A small-molecule ligand and the protein it binds are described below.
Small molecule (SMILES): Nc1ncnc2c1ncn2[C@@H]1O[C@H](CO[P](=O)(O)O[P](=O)(O)CP(=O)(O)O)[C@@H](O)[C@H]1O

Sequence of chain 1.F:
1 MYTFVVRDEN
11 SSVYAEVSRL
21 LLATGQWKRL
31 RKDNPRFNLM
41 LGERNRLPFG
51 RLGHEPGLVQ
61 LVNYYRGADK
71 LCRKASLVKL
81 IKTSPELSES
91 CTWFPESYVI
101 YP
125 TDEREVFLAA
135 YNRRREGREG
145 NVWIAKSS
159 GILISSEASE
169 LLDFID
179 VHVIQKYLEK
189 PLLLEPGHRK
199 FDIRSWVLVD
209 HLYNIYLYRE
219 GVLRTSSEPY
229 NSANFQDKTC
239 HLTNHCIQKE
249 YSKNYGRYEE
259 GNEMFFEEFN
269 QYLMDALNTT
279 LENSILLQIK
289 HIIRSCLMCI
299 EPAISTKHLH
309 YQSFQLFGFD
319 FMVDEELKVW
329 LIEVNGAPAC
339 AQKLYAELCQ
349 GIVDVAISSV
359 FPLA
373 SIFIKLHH

Binding-site contacts:
Ligand atom O3G contacts residue MG1 of chain 1.X at 2.4 Å.
Ligand atom N6 contacts residue GLN183 of chain 1.F at 2.9 Å (h-bond).
Ligand atom N7 contacts residue GLN183 of chain 1.F at 3.3 Å (h-bond).
Ligand atom C2 contacts residue TYR185 of chain 1.F at 3.6 Å (hydrophobic).
Ligand atom N1 contacts residue TYR185 of chain 1.F at 3.6 Å.
Ligand atom N3 contacts residue TYR185 of chain 1.F at 3.6 Å.
Ligand atom O1G contacts residue ARG202 of chain 1.F at 3.3 Å (salt-bridge).
Ligand atom N6 contacts residue LYS184 of chain 1.F at 3.1 Å (salt-bridge).
Ligand atom C8 contacts residue LYS150 of chain 1.F at 3.7 Å.
Ligand atom C2 contacts residue LYS198 of chain 1.F at 3.3 Å.
Ligand atom O1G contacts residue ARG222 of chain 1.F at 3.0 Å (salt-bridge).
Ligand atom O1G contacts residue ASP318 of chain 1.F at 3.5 Å (salt-bridge).
Ligand atom O3G contacts residue ASN333 of chain 1.F at 2.9 Å (h-bond).
Ligand atom PG contacts residue GLU331 of chain 1.F at 3.1 Å.
Ligand atom O2G contacts residue ASP318 of chain 1.F at 2.5 Å (salt-bridge).
Ligand atom O2G contacts residue ASN333 of chain 1.F at 3.4 Å (h-bond).
Ligand atom PG contacts residue ASP318 of chain 1.F at 3.5 Å.
Ligand atom PG contacts residue ASN333 of chain 1.F at 3.8 Å.
Ligand atom PG contacts residue MG1 of chain 1.X at 3.7 Å.
Ligand atom C6 contacts residue GLN183 of chain 1.F at 3.8 Å.
Ligand atom O3G contacts residue GLU331 of chain 1.F at 2.7 Å (salt-bridge).
Ligand atom C3B contacts residue ASN242 of chain 1.F at 3.1 Å.
Ligand atom O2A contacts residue LYS150 of chain 1.F at 3.1 Å (salt-bridge).
Ligand atom O1B contacts residue GLU331 of chain 1.F at 2.8 Å (salt-bridge).
Ligand atom O2A contacts residue LYS74 of chain 1.F at 3.5 Å.
Ligand atom O1B contacts residue LYS74 of chain 1.F at 3.4 Å (salt-bridge).
Ligand atom C3' contacts residue THR241 of chain 1.F at 3.7 Å.
Ligand atom C5' contacts residue ASN242 of chain 1.F at 3.2 Å.
Ligand atom O3' contacts residue ASP200 of chain 1.F at 3.4 Å (salt-bridge).
Ligand atom PB contacts residue MG1 of chain 1.X at 3.7 Å.
Ligand atom O2G contacts residue GLU331 of chain 1.F at 2.6 Å (salt-bridge).
Ligand atom O2' contacts residue THR241 of chain 1.F at 3.0 Å (h-bond).
Ligand atom N3 contacts residue LYS198 of chain 1.F at 2.9 Å (salt-bridge).
Ligand atom C2 contacts residue LEU186 of chain 1.F at 3.5 Å (hydrophobic).
Ligand atom N1 contacts residue LEU186 of chain 1.F at 3.0 Å (h-bond).
Ligand atom C4' contacts residue ASN242 of chain 1.F at 3.5 Å.
Ligand atom O2B contacts residue ASN242 of chain 1.F at 3.7 Å.
Ligand atom O1B contacts residue MG1 of chain 1.X at 2.2 Å.
Ligand atom N7 contacts residue LYS150 of chain 1.F at 3.1 Å (salt-bridge).
Ligand atom O3' contacts residue THR241 of chain 1.F at 2.5 Å (h-bond).